The small molecule below binds the protein below.
Small molecule (SMILES): CCO/N=C/c1ccc(OCC[C@@H](C)CCN2CCN(c3ccnc(N)c3)C2=O)cc1

Sequence of chain 16.A:
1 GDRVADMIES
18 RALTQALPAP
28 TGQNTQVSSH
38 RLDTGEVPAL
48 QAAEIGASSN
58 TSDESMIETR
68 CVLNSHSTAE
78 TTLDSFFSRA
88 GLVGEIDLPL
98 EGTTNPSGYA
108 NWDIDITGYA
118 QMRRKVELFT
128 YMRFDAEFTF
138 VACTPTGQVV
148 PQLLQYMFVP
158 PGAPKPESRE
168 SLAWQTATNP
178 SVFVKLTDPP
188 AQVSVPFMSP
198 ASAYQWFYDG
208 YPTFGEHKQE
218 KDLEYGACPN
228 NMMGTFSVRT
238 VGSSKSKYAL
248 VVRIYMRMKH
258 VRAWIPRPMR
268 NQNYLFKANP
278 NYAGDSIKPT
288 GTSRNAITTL

Sequence of chain 16.C:
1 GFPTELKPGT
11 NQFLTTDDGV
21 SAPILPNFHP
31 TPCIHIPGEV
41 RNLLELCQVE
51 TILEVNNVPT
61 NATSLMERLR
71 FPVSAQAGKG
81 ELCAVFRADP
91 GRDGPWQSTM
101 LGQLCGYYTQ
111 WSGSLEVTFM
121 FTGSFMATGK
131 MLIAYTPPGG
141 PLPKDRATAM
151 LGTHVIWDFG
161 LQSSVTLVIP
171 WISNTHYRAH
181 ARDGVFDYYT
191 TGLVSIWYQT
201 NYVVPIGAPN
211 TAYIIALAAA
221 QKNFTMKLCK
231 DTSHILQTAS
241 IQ

Sequence of chain 17.C:
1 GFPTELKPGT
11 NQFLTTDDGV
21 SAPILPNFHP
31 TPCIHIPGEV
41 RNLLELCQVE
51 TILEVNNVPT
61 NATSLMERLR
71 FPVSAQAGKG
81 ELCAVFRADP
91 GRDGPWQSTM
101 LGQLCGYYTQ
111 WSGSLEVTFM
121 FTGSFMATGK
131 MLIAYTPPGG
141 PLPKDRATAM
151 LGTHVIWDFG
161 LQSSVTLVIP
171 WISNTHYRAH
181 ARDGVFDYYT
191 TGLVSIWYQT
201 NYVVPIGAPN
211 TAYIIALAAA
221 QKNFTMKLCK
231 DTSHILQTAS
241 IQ

Binding-site contacts:
Ligand atom CBB contacts residue ASN228 of chain 16.A at 3.7 Å.
Ligand atom OAV contacts residue VAL190 of chain 16.A at 3.9 Å.
Ligand atom CAA contacts residue VAL179 of chain 16.A at 3.1 Å (hydrophobic).
Ligand atom CAA contacts residue TYR153 of chain 16.A at 3.9 Å (hydrophobic).
Ligand atom CAM contacts residue PRO177 of chain 16.A at 3.6 Å (hydrophobic).
Ligand atom CAL contacts residue THR114 of chain 16.A at 3.8 Å.
Ligand atom CAQ contacts residue ILE113 of chain 16.A at 3.9 Å (hydrophobic).
Ligand atom CAM contacts residue PHE155 of chain 16.A at 3.8 Å (hydrophobic).
Ligand atom CAS contacts residue ASN228 of chain 16.A at 3.8 Å.
Ligand atom CAI contacts residue PHE155 of chain 16.A at 3.1 Å (hydrophobic).
Ligand atom CAR contacts residue ASN228 of chain 16.A at 3.7 Å.
Ligand atom CAH contacts residue PHE135 of chain 16.A at 3.4 Å (hydrophobic).
Ligand atom CAY contacts residue THR114 of chain 16.A at 3.8 Å.
Ligand atom CAB contacts residue PHE135 of chain 16.A at 3.8 Å (hydrophobic).
Ligand atom CAK contacts residue PHE155 of chain 16.A at 2.9 Å (hydrophobic).
Ligand atom CAJ contacts residue VAL192 of chain 16.A at 3.7 Å (hydrophobic).
Ligand atom OAW contacts residue ILE111 of chain 16.A at 3.2 Å.
Ligand atom CAR contacts residue TYR201 of chain 16.A at 3.2 Å (hydrophobic).
Ligand atom CAH contacts residue VAL192 of chain 16.A at 3.5 Å (hydrophobic).
Ligand atom CBA contacts residue ILE111 of chain 16.A at 3.7 Å (hydrophobic).
Ligand atom CAZ contacts residue VAL192 of chain 16.A at 3.6 Å (hydrophobic).
Ligand atom CAF contacts residue TRP203 of chain 16.A at 3.7 Å (hydrophobic).
Ligand atom CAJ contacts residue PHE135 of chain 16.A at 3.1 Å (hydrophobic).
Ligand atom CAA contacts residue SER178 of chain 16.A at 3.5 Å.
Ligand atom CAG contacts residue ASN228 of chain 16.A at 3.3 Å.
Ligand atom CAA contacts residue PRO177 of chain 16.A at 3.5 Å (hydrophobic).
Ligand atom CAS contacts residue TYR201 of chain 16.A at 3.7 Å (hydrophobic).
Ligand atom NBE contacts residue TRP203 of chain 16.A at 3.8 Å.
Ligand atom CAB contacts residue PHE131 of chain 16.A at 3.8 Å (hydrophobic).
Ligand atom OAD contacts residue ASP112 of chain 16.A at 3.4 Å.
Ligand atom CAE contacts residue PHE137 of chain 16.A at 3.9 Å (hydrophobic).
Ligand atom CAF contacts residue ASN228 of chain 16.A at 3.8 Å.
Ligand atom CAG contacts residue GLN202 of chain 16.A at 3.5 Å.
Ligand atom NAC contacts residue THR114 of chain 16.A at 3.1 Å (h-bond).
Ligand atom CAN contacts residue PHE135 of chain 16.A at 3.4 Å (hydrophobic).
Ligand atom OAD contacts residue ILE113 of chain 16.A at 3.1 Å (h-bond).
Ligand atom NAC contacts residue ALA275 of chain 16.A at 3.5 Å.
Ligand atom CAF contacts residue GLN202 of chain 16.A at 3.5 Å.
Ligand atom NAT contacts residue PHE155 of chain 16.A at 3.6 Å.
Ligand atom OAW contacts residue MET195 of chain 16.A at 3.5 Å.